A small-molecule ligand and the protein it binds are described below.
Small molecule (SMILES): CNCc1cc([N+](=O)[O-])ccc1Cl

Sequence of chain 1.A:
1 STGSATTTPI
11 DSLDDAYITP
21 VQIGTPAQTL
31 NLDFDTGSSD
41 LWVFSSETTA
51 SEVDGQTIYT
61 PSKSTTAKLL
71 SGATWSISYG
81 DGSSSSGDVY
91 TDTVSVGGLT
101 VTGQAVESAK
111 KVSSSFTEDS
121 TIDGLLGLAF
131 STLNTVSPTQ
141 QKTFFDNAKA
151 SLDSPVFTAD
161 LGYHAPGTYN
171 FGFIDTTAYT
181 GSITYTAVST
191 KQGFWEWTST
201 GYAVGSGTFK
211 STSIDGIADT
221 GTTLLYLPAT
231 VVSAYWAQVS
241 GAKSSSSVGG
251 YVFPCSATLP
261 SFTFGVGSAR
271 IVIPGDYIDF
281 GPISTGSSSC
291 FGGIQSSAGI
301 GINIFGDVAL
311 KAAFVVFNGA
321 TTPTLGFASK

Binding-site contacts:
Ligand atom O1 contacts residue PHE116 of chain 1.A at 3.8 Å.
Ligand atom N1 contacts residue ASP33 of chain 1.A at 3.3 Å (salt-bridge).
Ligand atom C6 contacts residue ASP81 of chain 1.A at 3.6 Å.
Ligand atom N contacts residue GLY37 of chain 1.A at 4.0 Å.
Ligand atom N contacts residue ASP219 of chain 1.A at 2.9 Å (salt-bridge).
Ligand atom C contacts residue ASP219 of chain 1.A at 3.9 Å.
Ligand atom CL contacts residue GLY80 of chain 1.A at 3.3 Å.
Ligand atom CL contacts residue ASP81 of chain 1.A at 3.6 Å.
Ligand atom C2 contacts residue GLY221 of chain 1.A at 3.2 Å.
Ligand atom C2 contacts residue ASP35 of chain 1.A at 4.1 Å.
Ligand atom C contacts residue GLY37 of chain 1.A at 3.4 Å.
Ligand atom O contacts residue ASP35 of chain 1.A at 3.9 Å.
Ligand atom C7 contacts residue TYR79 of chain 1.A at 3.7 Å (hydrophobic).
Ligand atom CL contacts residue DMS1 of chain 1.C at 3.4 Å.
Ligand atom C2 contacts residue DMS1 of chain 1.C at 3.7 Å.
Ligand atom C4 contacts residue LEU125 of chain 1.A at 3.8 Å (hydrophobic).
Ligand atom O1 contacts residue LEU125 of chain 1.A at 3.1 Å.
Ligand atom N1 contacts residue GLY221 of chain 1.A at 4.1 Å.
Ligand atom C3 contacts residue ASP35 of chain 1.A at 3.5 Å.
Ligand atom C contacts residue TYR79 of chain 1.A at 4.0 Å (hydrophobic).
Ligand atom C1 contacts residue GLY221 of chain 1.A at 3.3 Å.
Ligand atom C contacts residue ASP35 of chain 1.A at 3.2 Å.
Ligand atom C6 contacts residue DMS1 of chain 1.C at 3.4 Å.
Ligand atom O1 contacts residue ASP33 of chain 1.A at 3.3 Å (salt-bridge).
Ligand atom C5 contacts residue DMS1 of chain 1.C at 4.0 Å.
Ligand atom C4 contacts residue GLY221 of chain 1.A at 3.6 Å.
Ligand atom C6 contacts residue TYR79 of chain 1.A at 3.5 Å (hydrophobic).
Ligand atom N contacts residue ASP35 of chain 1.A at 2.9 Å (salt-bridge).
Ligand atom C1 contacts residue THR222 of chain 1.A at 3.2 Å.
Ligand atom CL contacts residue TYR79 of chain 1.A at 3.6 Å.
Ligand atom C7 contacts residue DMS1 of chain 1.C at 3.2 Å.
Ligand atom O contacts residue ASP33 of chain 1.A at 2.8 Å (salt-bridge).
Ligand atom C3 contacts residue GLY221 of chain 1.A at 2.9 Å.
Ligand atom C1 contacts residue ASP219 of chain 1.A at 3.3 Å.
Ligand atom C1 contacts residue ASP35 of chain 1.A at 4.0 Å.
Ligand atom N contacts residue THR222 of chain 1.A at 4.0 Å.
Ligand atom N1 contacts residue LEU125 of chain 1.A at 3.2 Å.
Ligand atom O contacts residue GLY221 of chain 1.A at 3.9 Å.
Ligand atom C6 contacts residue SER83 of chain 1.A at 4.1 Å.
Ligand atom O contacts residue LEU125 of chain 1.A at 3.3 Å.